Binding-site contacts:
Ligand atom C5A contacts residue HIS177 of chain 1.A at 3.9 Å.
Ligand atom C4A contacts residue HIS177 of chain 1.A at 3.9 Å.
Ligand atom O5A contacts residue PHE180 of chain 1.A at 3.8 Å.
Ligand atom O1 contacts residue HIS177 of chain 1.A at 3.5 Å.
Ligand atom O3 contacts residue WS21 of chain 1.D at 4.0 Å.
Ligand atom C6A contacts residue PHE180 of chain 1.A at 3.9 Å (hydrophobic).
Ligand atom O6 contacts residue THR189 of chain 1.A at 2.7 Å (h-bond).
Ligand atom C19 contacts residue GLY179 of chain 1.A at 4.0 Å.
Ligand atom C5A contacts residue GLU247 of chain 1.A at 4.1 Å.
Ligand atom C4B contacts residue GLY179 of chain 1.A at 4.0 Å.
Ligand atom C4 contacts residue LEU273 of chain 1.A at 4.1 Å (hydrophobic).
Ligand atom C6A contacts residue GLU247 of chain 1.A at 3.5 Å.
Ligand atom O6 contacts residue TRP244 of chain 1.A at 3.4 Å (h-bond).
Ligand atom C5A contacts residue TRP244 of chain 1.A at 3.7 Å (hydrophobic).
Ligand atom O2 contacts residue WS21 of chain 1.D at 3.5 Å (h-bond).
Ligand atom C6A contacts residue TRP244 of chain 1.A at 3.5 Å (hydrophobic).
Ligand atom O5A contacts residue HIS177 of chain 1.A at 3.3 Å (h-bond).
Ligand atom C1B contacts residue HIS177 of chain 1.A at 4.2 Å.
Ligand atom C1A contacts residue HIS177 of chain 1.A at 3.9 Å.
Ligand atom C6A contacts residue THR189 of chain 1.A at 3.3 Å.
Ligand atom C4A contacts residue GLU247 of chain 1.A at 3.5 Å.
Ligand atom C6A contacts residue HIS177 of chain 1.A at 4.1 Å.
Ligand atom C4 contacts residue ASP270 of chain 1.A at 3.3 Å.
Ligand atom C6A contacts residue TYR208 of chain 1.A at 3.7 Å (hydrophobic).
Ligand atom C2B contacts residue LEU273 of chain 1.A at 4.0 Å (hydrophobic).
Ligand atom O6 contacts residue PHE180 of chain 1.A at 3.3 Å.
Ligand atom O4 contacts residue ALA287 of chain 1.A at 3.9 Å.
Ligand atom C2B contacts residue HIS177 of chain 1.A at 4.2 Å.
Ligand atom O4 contacts residue ASP270 of chain 1.A at 2.6 Å (salt-bridge).
Ligand atom C6 contacts residue ASP270 of chain 1.A at 3.8 Å.
Ligand atom C2B contacts residue GLY179 of chain 1.A at 3.9 Å.
Ligand atom C6 contacts residue PRO178 of chain 1.A at 4.0 Å (hydrophobic).
Ligand atom O4A contacts residue GLU247 of chain 1.A at 2.6 Å (salt-bridge).
Ligand atom C4A contacts residue TRP244 of chain 1.A at 3.6 Å (hydrophobic).
Ligand atom O3 contacts residue ASP270 of chain 1.A at 4.2 Å.
Ligand atom C2 contacts residue WS21 of chain 1.D at 4.0 Å.
Ligand atom C2A contacts residue HIS177 of chain 1.A at 3.9 Å.
Ligand atom O4A contacts residue HIS177 of chain 1.A at 2.8 Å (h-bond).
Ligand atom C3A contacts residue TRP244 of chain 1.A at 3.9 Å (hydrophobic).
Ligand atom C3B contacts residue LEU273 of chain 1.A at 3.9 Å (hydrophobic).

Sequence of chain 1.A:
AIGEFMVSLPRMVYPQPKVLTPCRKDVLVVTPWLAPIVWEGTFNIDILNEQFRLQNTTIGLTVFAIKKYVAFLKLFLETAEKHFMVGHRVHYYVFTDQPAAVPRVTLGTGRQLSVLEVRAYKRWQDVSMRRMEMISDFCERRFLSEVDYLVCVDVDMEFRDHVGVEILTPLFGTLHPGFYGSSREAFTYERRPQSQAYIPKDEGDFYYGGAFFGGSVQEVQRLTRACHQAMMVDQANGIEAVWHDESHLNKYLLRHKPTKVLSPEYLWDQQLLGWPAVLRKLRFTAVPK

The protein below binds the small molecule below.
Small molecule (SMILES): CCCCCCCCO[C@@H]1O[C@H](CO)[C@H](O)[C@H](O)[C@H]1O[C@@H]1O[C@@H](C)[C@@H](O)[C@@H](O)[C@@H]1O